Binding-site contacts:
Ligand atom P contacts residue ARG97 of chain 1.A at 3.6 Å.
Ligand atom CB contacts residue VAL100 of chain 1.A at 3.5 Å (hydrophobic).
Ligand atom CE1 contacts residue TYR91 of chain 1.B at 3.4 Å (hydrophobic).
Ligand atom P contacts residue SER94 of chain 1.B at 3.5 Å.
Ligand atom CD1 contacts residue TYR91 of chain 1.B at 3.8 Å (hydrophobic).
Ligand atom ND2 contacts residue TYR91 of chain 1.B at 3.6 Å.
Ligand atom ND2 contacts residue SER103 of chain 1.A at 3.7 Å.
Ligand atom O2 contacts residue TYR57 of chain 1.A at 2.6 Å (h-bond).
Ligand atom O contacts residue SER93 of chain 1.B at 3.1 Å.
Ligand atom O contacts residue SER94 of chain 1.B at 2.4 Å (h-bond).
Ligand atom N contacts residue SER94 of chain 1.B at 3.3 Å (h-bond).
Ligand atom O contacts residue TYR91 of chain 1.B at 2.9 Å (h-bond).
Ligand atom O2 contacts residue GLY51 of chain 1.A at 3.8 Å.
Ligand atom CD1 contacts residue SER94 of chain 1.B at 3.6 Å.
Ligand atom O contacts residue TYR53 of chain 1.A at 2.9 Å.
Ligand atom O4 contacts residue SER94 of chain 1.B at 2.6 Å (h-bond).
Ligand atom CA contacts residue SER94 of chain 1.B at 3.8 Å.
Ligand atom CG1 contacts residue TYR28 of chain 1.B at 3.6 Å (hydrophobic).
Ligand atom N contacts residue TYR91 of chain 1.B at 3.5 Å (h-bond).
Ligand atom O3 contacts residue ALA52 of chain 1.A at 2.8 Å (h-bond).
Ligand atom CE1 contacts residue ARG97 of chain 1.A at 3.4 Å.
Ligand atom NG contacts residue VAL100 of chain 1.A at 3.6 Å.
Ligand atom CG2 contacts residue TYR28 of chain 1.B at 3.8 Å (hydrophobic).
Ligand atom O3 contacts residue ARG97 of chain 1.A at 2.8 Å (salt-bridge).
Ligand atom O2 contacts residue ARG97 of chain 1.A at 2.9 Å (salt-bridge).
Ligand atom NE2 contacts residue TYR91 of chain 1.B at 3.3 Å.
Ligand atom NE2 contacts residue SER103 of chain 1.A at 2.8 Å (h-bond).
Ligand atom CE1 contacts residue SER103 of chain 1.A at 3.7 Å.
Ligand atom P contacts residue TYR57 of chain 1.A at 3.7 Å.
Ligand atom O3 contacts residue GLY51 of chain 1.A at 3.4 Å.
Ligand atom P contacts residue GLY51 of chain 1.A at 3.7 Å.
Ligand atom CA contacts residue TYR91 of chain 1.B at 3.5 Å (hydrophobic).
Ligand atom O4 contacts residue GLY51 of chain 1.A at 3.5 Å.
Ligand atom CD1 contacts residue ARG97 of chain 1.A at 3.7 Å.
Ligand atom CD1 contacts residue LYS92 of chain 1.B at 3.4 Å.
Ligand atom C contacts residue SER94 of chain 1.B at 3.5 Å.
Ligand atom O4 contacts residue TYR57 of chain 1.A at 3.5 Å.
Ligand atom CD1 contacts residue TYR28 of chain 1.B at 3.4 Å (hydrophobic).
Ligand atom C contacts residue TYR53 of chain 1.A at 3.8 Å (hydrophobic).
Ligand atom CG1 contacts residue THR95 of chain 1.B at 3.6 Å.

This protein binds this small molecule.
Small molecule (SMILES): CC[C@H](C)[C@H](N)C(=O)N[C@H](C(=O)N[C@@H](Cn1nncc1P(=O)(O)O)C(=O)NCC(=O)N[C@H](C=O)CO)[C@@H](C)CC

Sequence of chain 1.B:
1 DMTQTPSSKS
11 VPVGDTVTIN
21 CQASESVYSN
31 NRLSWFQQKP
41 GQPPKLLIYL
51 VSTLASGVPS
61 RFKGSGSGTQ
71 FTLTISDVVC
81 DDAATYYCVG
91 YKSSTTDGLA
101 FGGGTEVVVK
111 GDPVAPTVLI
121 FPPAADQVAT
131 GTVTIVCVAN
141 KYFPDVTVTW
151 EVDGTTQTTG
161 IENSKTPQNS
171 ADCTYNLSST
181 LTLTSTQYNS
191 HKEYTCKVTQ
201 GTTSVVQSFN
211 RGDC

Sequence of chain 1.A:
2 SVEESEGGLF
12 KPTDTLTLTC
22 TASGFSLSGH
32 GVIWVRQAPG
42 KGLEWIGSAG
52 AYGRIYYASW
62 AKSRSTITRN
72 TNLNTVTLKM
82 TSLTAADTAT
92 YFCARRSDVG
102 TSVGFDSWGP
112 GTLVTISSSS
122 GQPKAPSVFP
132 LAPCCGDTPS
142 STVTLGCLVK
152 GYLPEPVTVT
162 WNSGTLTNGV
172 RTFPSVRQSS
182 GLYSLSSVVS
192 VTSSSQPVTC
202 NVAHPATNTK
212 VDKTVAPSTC